The small molecule below binds the protein below.
Small molecule (SMILES): C=C1CN=c2nc(N)[nH]c(=O)c2=N1

Binding-site contacts:
Ligand atom N2 contacts residue ASN140 of chain 1.A at 2.6 Å (h-bond).
Ligand atom C7 contacts residue ASP121 of chain 1.A at 3.7 Å.
Ligand atom N5 contacts residue ARG274 of chain 1.A at 3.1 Å (salt-bridge).
Ligand atom C10 contacts residue PHE209 of chain 1.A at 3.9 Å (hydrophobic).
Ligand atom N5 contacts residue LYS240 of chain 1.A at 3.0 Å (salt-bridge).
Ligand atom C6 contacts residue POP1 of chain 1.C at 3.7 Å.
Ligand atom C9 contacts residue ILE142 of chain 1.A at 4.0 Å (hydrophobic).
Ligand atom C10 contacts residue ARG274 of chain 1.A at 3.2 Å.
Ligand atom C6 contacts residue PHE209 of chain 1.A at 3.8 Å (hydrophobic).
Ligand atom C7 contacts residue POP1 of chain 1.C at 3.7 Å.
Ligand atom C9 contacts residue ARG274 of chain 1.A at 3.3 Å.
Ligand atom C4 contacts residue MET165 of chain 1.A at 3.9 Å (hydrophobic).
Ligand atom N2 contacts residue ASP204 of chain 1.A at 3.1 Å (salt-bridge).
Ligand atom O4 contacts residue LYS240 of chain 1.A at 2.8 Å (salt-bridge).
Ligand atom C6A contacts residue LYS240 of chain 1.A at 4.0 Å.
Ligand atom O4 contacts residue GLY236 of chain 1.A at 3.0 Å (h-bond).
Ligand atom C6A contacts residue ARG274 of chain 1.A at 4.0 Å.
Ligand atom C4 contacts residue LYS240 of chain 1.A at 3.6 Å.
Ligand atom C4 contacts residue ARG274 of chain 1.A at 3.9 Å.
Ligand atom N8 contacts residue ASP121 of chain 1.A at 3.0 Å (salt-bridge).
Ligand atom C2 contacts residue ASN140 of chain 1.A at 3.5 Å.
Ligand atom N8 contacts residue ILE142 of chain 1.A at 3.7 Å.
Ligand atom N1 contacts residue ARG274 of chain 1.A at 3.9 Å.
Ligand atom C7 contacts residue ARG274 of chain 1.A at 3.5 Å.
Ligand atom C9 contacts residue ASP121 of chain 1.A at 3.9 Å.
Ligand atom N1 contacts residue ASN140 of chain 1.A at 3.1 Å (h-bond).
Ligand atom N3 contacts residue MET165 of chain 1.A at 3.7 Å.
Ligand atom C2 contacts residue ASP204 of chain 1.A at 3.5 Å.
Ligand atom N8 contacts residue ARG274 of chain 1.A at 3.5 Å.
Ligand atom N1 contacts residue ILE142 of chain 1.A at 3.9 Å.
Ligand atom C2 contacts residue MET165 of chain 1.A at 4.0 Å (hydrophobic).
Ligand atom C4 contacts residue GLY236 of chain 1.A at 3.9 Å.
Ligand atom N3 contacts residue ASP204 of chain 1.A at 3.0 Å (salt-bridge).
Ligand atom C6A contacts residue POP1 of chain 1.C at 2.9 Å.
Ligand atom C10 contacts residue LYS240 of chain 1.A at 3.7 Å.
Ligand atom C6 contacts residue ARG274 of chain 1.A at 3.3 Å.
Ligand atom C2 contacts residue ARG274 of chain 1.A at 3.9 Å.
Ligand atom N5 contacts residue PHE209 of chain 1.A at 3.6 Å.
Ligand atom N2 contacts residue LEU234 of chain 1.A at 3.9 Å.
Ligand atom C6 contacts residue LYS240 of chain 1.A at 4.0 Å.

Sequence of chain 1.A:
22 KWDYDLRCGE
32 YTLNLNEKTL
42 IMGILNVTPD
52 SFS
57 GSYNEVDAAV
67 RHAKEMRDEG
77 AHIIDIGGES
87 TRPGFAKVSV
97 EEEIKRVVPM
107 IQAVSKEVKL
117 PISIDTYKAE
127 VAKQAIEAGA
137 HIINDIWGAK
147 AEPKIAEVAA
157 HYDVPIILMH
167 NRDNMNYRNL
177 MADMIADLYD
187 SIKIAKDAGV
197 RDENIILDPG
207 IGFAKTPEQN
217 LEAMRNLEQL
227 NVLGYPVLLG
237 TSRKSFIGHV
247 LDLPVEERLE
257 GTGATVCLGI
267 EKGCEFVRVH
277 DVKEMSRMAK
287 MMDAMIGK